Sequence of chain 1.D:
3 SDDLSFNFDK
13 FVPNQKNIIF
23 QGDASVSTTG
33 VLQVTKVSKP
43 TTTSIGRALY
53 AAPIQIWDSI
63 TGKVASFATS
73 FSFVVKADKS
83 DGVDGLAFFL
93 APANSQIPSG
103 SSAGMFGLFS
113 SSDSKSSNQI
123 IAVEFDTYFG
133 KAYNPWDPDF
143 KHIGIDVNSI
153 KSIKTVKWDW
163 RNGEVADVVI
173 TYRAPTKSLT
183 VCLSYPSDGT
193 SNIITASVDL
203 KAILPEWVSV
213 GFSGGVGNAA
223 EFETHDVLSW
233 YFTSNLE

Binding-site contacts:
Ligand atom O2 contacts residue ALA105 of chain 1.D at 3.7 Å.
Ligand atom O4 contacts residue GLY219 of chain 1.D at 3.3 Å.
Ligand atom O3 contacts residue ASP86 of chain 1.D at 2.8 Å (salt-bridge).
Ligand atom C2 contacts residue GLY106 of chain 1.D at 3.7 Å.
Ligand atom O2 contacts residue TYR135 of chain 1.D at 3.5 Å.
Ligand atom O6 contacts residue ASN220 of chain 1.D at 3.5 Å (h-bond).
Ligand atom O6 contacts residue GLU223 of chain 1.D at 2.8 Å (salt-bridge).
Ligand atom O5 contacts residue ASN220 of chain 1.D at 3.5 Å.
Ligand atom C6 contacts residue VAL85 of chain 1.D at 4.0 Å (hydrophobic).
Ligand atom C4 contacts residue SER104 of chain 1.D at 3.5 Å.
Ligand atom C3 contacts residue ASN136 of chain 1.D at 4.1 Å.
Ligand atom O3 contacts residue ASN136 of chain 1.D at 3.8 Å.
Ligand atom C3 contacts residue ASP86 of chain 1.D at 3.8 Å.
Ligand atom O3 contacts residue GLY106 of chain 1.D at 3.9 Å.
Ligand atom O1 contacts residue TYR135 of chain 1.D at 3.6 Å.
Ligand atom O4 contacts residue SER104 of chain 1.D at 2.5 Å (h-bond).
Ligand atom O3 contacts residue TYR130 of chain 1.D at 3.7 Å.
Ligand atom C5 contacts residue ASN220 of chain 1.D at 4.0 Å.
Ligand atom C5 contacts residue TYR130 of chain 1.D at 3.9 Å (hydrophobic).
Ligand atom C1 contacts residue TYR135 of chain 1.D at 3.5 Å (hydrophobic).
Ligand atom O5 contacts residue TYR135 of chain 1.D at 3.8 Å.
Ligand atom O4 contacts residue VAL85 of chain 1.D at 3.5 Å.
Ligand atom C3 contacts residue TYR130 of chain 1.D at 3.6 Å (hydrophobic).
Ligand atom C6 contacts residue TYR135 of chain 1.D at 3.8 Å (hydrophobic).
Ligand atom O4 contacts residue ASN220 of chain 1.D at 3.3 Å (h-bond).
Ligand atom O2 contacts residue SER104 of chain 1.D at 3.9 Å.
Ligand atom C6 contacts residue ASN220 of chain 1.D at 3.4 Å.
Ligand atom C3 contacts residue SER104 of chain 1.D at 3.5 Å.
Ligand atom C4 contacts residue VAL85 of chain 1.D at 4.0 Å (hydrophobic).
Ligand atom O3 contacts residue TRP138 of chain 1.D at 4.0 Å.
Ligand atom C2 contacts residue ALA105 of chain 1.D at 4.0 Å (hydrophobic).
Ligand atom O2 contacts residue GLY106 of chain 1.D at 2.7 Å (h-bond).
Ligand atom C4 contacts residue TYR130 of chain 1.D at 3.9 Å (hydrophobic).
Ligand atom O3 contacts residue SER104 of chain 1.D at 2.7 Å.
Ligand atom C5 contacts residue TYR135 of chain 1.D at 3.5 Å (hydrophobic).
Ligand atom C6 contacts residue TYR130 of chain 1.D at 4.0 Å (hydrophobic).
Ligand atom C6 contacts residue GLU223 of chain 1.D at 3.2 Å.
Ligand atom C2 contacts residue SER104 of chain 1.D at 3.4 Å.
Ligand atom O4 contacts residue ASP86 of chain 1.D at 2.8 Å (salt-bridge).
Ligand atom C4 contacts residue ASP86 of chain 1.D at 3.6 Å.

The small molecule below binds the protein below.
Small molecule (SMILES): C[C@@H]1O[C@@H](O[C@@H]2[C@@H](O)[C@@H](O)[C@@H](CO)O[C@H]2O)[C@@H](O)[C@H](O)[C@@H]1O